A protein and the small-molecule ligand that binds it are described below.
Small molecule (SMILES): CC(=O)N[C@H]1[C@H](O[C@H]2[C@H](O)[C@@H](NC(C)=O)CO[C@@H]2CO)O[C@H](CO)[C@@H](O)[C@@H]1O

Binding-site contacts:
Ligand atom C8 contacts residue EDO1 of chain 1.Z at 3.6 Å.
Ligand atom C6 contacts residue ASN23 of chain 1.A at 3.2 Å.
Ligand atom N2 contacts residue TRP51 of chain 1.A at 3.4 Å.
Ligand atom C6 contacts residue SER25 of chain 1.A at 4.2 Å.
Ligand atom C3 contacts residue TRP51 of chain 1.A at 3.7 Å (hydrophobic).
Ligand atom C8 contacts residue GLN46 of chain 1.A at 3.4 Å.
Ligand atom C5 contacts residue SER25 of chain 1.A at 4.2 Å.
Ligand atom C3 contacts residue ASN23 of chain 1.A at 3.9 Å.
Ligand atom C8 contacts residue ALA53 of chain 1.A at 4.1 Å (hydrophobic).
Ligand atom C7 contacts residue ASN23 of chain 1.A at 3.9 Å.
Ligand atom O4 contacts residue TRP51 of chain 1.A at 3.9 Å.
Ligand atom O7 contacts residue EDO1 of chain 1.Z at 4.4 Å.
Ligand atom O7 contacts residue TRP51 of chain 1.A at 3.0 Å.
Ligand atom O3 contacts residue TRP51 of chain 1.A at 4.1 Å.
Ligand atom C4 contacts residue ASN23 of chain 1.A at 4.0 Å.
Ligand atom C1 contacts residue ASN23 of chain 1.A at 1.4 Å.
Ligand atom C4 contacts residue TRP51 of chain 1.A at 4.2 Å (hydrophobic).
Ligand atom O7 contacts residue ASN23 of chain 1.A at 3.9 Å.
Ligand atom C5 contacts residue TRP51 of chain 1.A at 4.1 Å (hydrophobic).
Ligand atom O5 contacts residue TRP51 of chain 1.A at 3.2 Å.
Ligand atom C8 contacts residue TRP51 of chain 1.A at 3.5 Å (hydrophobic).
Ligand atom O5 contacts residue SER25 of chain 1.A at 4.0 Å.
Ligand atom C8 contacts residue ARG50 of chain 1.A at 3.8 Å.
Ligand atom C2 contacts residue TRP51 of chain 1.A at 4.0 Å (hydrophobic).
Ligand atom C2 contacts residue ASN23 of chain 1.A at 2.7 Å.
Ligand atom C5 contacts residue ASN23 of chain 1.A at 3.2 Å.
Ligand atom N2 contacts residue ASN23 of chain 1.A at 3.4 Å (h-bond).
Ligand atom C7 contacts residue TRP51 of chain 1.A at 3.9 Å (hydrophobic).
Ligand atom O5 contacts residue ASN23 of chain 1.A at 2.4 Å (h-bond).
Ligand atom C1 contacts residue TRP51 of chain 1.A at 4.0 Å (hydrophobic).

Sequence of chain 1.A:
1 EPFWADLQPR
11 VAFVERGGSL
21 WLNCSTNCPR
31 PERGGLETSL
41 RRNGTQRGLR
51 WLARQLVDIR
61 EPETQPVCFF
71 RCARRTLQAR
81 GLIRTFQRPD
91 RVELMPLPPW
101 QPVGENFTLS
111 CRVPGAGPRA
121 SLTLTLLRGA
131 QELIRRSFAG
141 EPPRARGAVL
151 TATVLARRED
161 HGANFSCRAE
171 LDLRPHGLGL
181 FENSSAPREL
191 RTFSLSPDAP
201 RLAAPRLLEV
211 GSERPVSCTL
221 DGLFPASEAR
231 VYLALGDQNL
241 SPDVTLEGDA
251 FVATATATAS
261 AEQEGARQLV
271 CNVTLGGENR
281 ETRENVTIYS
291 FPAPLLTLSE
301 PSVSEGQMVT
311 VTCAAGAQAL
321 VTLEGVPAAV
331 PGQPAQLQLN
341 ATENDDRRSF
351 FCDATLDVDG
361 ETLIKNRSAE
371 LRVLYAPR